Sequence of chain 1.B:
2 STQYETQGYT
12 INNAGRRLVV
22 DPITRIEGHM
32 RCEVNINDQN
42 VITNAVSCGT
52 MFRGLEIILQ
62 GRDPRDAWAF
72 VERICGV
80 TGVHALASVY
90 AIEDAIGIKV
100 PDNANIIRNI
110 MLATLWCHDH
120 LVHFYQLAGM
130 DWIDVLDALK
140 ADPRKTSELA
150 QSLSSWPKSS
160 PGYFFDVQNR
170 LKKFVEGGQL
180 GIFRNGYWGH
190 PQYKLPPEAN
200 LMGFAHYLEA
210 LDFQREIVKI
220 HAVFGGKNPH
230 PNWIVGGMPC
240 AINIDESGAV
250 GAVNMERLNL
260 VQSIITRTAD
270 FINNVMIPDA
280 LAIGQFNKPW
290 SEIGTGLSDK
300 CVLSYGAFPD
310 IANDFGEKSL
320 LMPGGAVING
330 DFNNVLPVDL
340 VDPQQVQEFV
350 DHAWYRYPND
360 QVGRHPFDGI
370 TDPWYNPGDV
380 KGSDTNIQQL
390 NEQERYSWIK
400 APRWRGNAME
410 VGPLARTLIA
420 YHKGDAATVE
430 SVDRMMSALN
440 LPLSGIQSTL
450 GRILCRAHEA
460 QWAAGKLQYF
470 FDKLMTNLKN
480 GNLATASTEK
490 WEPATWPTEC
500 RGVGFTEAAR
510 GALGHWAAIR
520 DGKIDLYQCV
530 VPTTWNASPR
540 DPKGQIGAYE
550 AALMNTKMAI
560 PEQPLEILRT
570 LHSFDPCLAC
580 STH

The protein below binds the small molecule below.
Small molecule (SMILES): N#C[Fe](=C=O)C#N

Binding-site contacts:
Ligand atom N2 contacts residue CSO79 of chain 1.B at 3.5 Å.
Ligand atom C2 contacts residue CSO79 of chain 1.B at 3.0 Å.
Ligand atom C3 contacts residue VAL82 of chain 1.B at 3.9 Å (hydrophobic).
Ligand atom N1 contacts residue CYS576 of chain 1.B at 3.9 Å.
Ligand atom O3 contacts residue PRO531 of chain 1.B at 3.5 Å.
Ligand atom O3 contacts residue VAL82 of chain 1.B at 3.7 Å.
Ligand atom C1 contacts residue PRO531 of chain 1.B at 3.8 Å (hydrophobic).
Ligand atom N2 contacts residue ALA507 of chain 1.B at 3.3 Å.
Ligand atom N1 contacts residue ARG509 of chain 1.B at 3.8 Å.
Ligand atom O3 contacts residue LEU512 of chain 1.B at 3.8 Å.
Ligand atom C1 contacts residue THR532 of chain 1.B at 3.9 Å.
Ligand atom C3 contacts residue ALA507 of chain 1.B at 4.0 Å (hydrophobic).
Ligand atom N2 contacts residue ALA508 of chain 1.B at 3.4 Å (h-bond).
Ligand atom C1 contacts residue CYS579 of chain 1.B at 3.1 Å (hydrophobic).
Ligand atom O3 contacts residue CYS579 of chain 1.B at 3.9 Å.
Ligand atom C2 contacts residue CYS579 of chain 1.B at 4.2 Å (hydrophobic).
Ligand atom C3 contacts residue CYS579 of chain 1.B at 3.1 Å (hydrophobic).
Ligand atom C1 contacts residue ARG509 of chain 1.B at 3.7 Å.
Ligand atom FE contacts residue CYS576 of chain 1.B at 4.2 Å.
Ligand atom N1 contacts residue VAL530 of chain 1.B at 3.9 Å.
Ligand atom FE contacts residue CSO79 of chain 1.B at 2.3 Å.
Ligand atom O3 contacts residue CSO79 of chain 1.B at 3.9 Å.
Ligand atom C3 contacts residue VAL530 of chain 1.B at 3.5 Å (hydrophobic).
Ligand atom C2 contacts residue ALA507 of chain 1.B at 3.7 Å (hydrophobic).
Ligand atom O3 contacts residue VAL530 of chain 1.B at 3.3 Å.
Ligand atom FE contacts residue NI1 of chain 1.K at 3.2 Å.
Ligand atom C1 contacts residue CYS576 of chain 1.B at 3.7 Å (hydrophobic).
Ligand atom C1 contacts residue NI1 of chain 1.K at 4.2 Å.
Ligand atom N1 contacts residue THR532 of chain 1.B at 2.9 Å (h-bond).
Ligand atom C3 contacts residue CSO79 of chain 1.B at 3.0 Å.
Ligand atom C3 contacts residue PRO531 of chain 1.B at 3.9 Å (hydrophobic).
Ligand atom O3 contacts residue HIS83 of chain 1.B at 3.4 Å (h-bond).
Ligand atom C3 contacts residue HIS83 of chain 1.B at 3.5 Å.
Ligand atom N2 contacts residue ARG509 of chain 1.B at 3.0 Å (salt-bridge).
Ligand atom N1 contacts residue CYS579 of chain 1.B at 3.4 Å.
Ligand atom FE contacts residue CYS579 of chain 1.B at 2.3 Å.
Ligand atom C2 contacts residue ARG509 of chain 1.B at 3.6 Å.
Ligand atom N1 contacts residue PRO531 of chain 1.B at 3.6 Å.
Ligand atom C1 contacts residue VAL530 of chain 1.B at 3.8 Å (hydrophobic).
Ligand atom O3 contacts residue ALA507 of chain 1.B at 3.7 Å.